Sequence of chain 1.B:
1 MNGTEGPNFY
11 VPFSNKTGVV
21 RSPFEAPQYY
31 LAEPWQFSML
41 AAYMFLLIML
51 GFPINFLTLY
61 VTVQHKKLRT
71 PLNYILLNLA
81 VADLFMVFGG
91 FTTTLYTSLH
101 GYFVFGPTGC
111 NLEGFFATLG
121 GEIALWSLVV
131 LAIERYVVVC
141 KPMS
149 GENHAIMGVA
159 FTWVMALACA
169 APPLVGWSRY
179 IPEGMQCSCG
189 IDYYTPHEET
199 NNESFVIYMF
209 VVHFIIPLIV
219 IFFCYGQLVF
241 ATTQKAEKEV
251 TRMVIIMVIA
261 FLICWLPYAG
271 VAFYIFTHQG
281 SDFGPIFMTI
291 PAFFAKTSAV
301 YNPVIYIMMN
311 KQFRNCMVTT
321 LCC

The small molecule below binds the protein below.
Small molecule (SMILES): CC(=O)N[C@H]1[C@H](O[C@H]2[C@H](O)[C@@H](NC(C)=O)CO[C@@H]2CO)O[C@H](CO)[C@@H](O[C@@H]2O[C@H](CO[C@H]3O[C@H](CO)[C@@H](O)[C@H](O)[C@@H]3O)[C@@H](O)[C@H](O[C@H]3O[C@H](CO)[C@@H](O)[C@H](O)[C@@H]3O)[C@@H]2O)[C@@H]1O

Binding-site contacts:
Ligand atom C3 contacts residue GLN39 of chain 1.D at 3.8 Å.
Ligand atom C5 contacts residue GLN39 of chain 1.D at 3.5 Å.
Ligand atom O6 contacts residue LEU45 of chain 1.D at 3.4 Å.
Ligand atom C8 contacts residue PHE9 of chain 1.B at 3.6 Å (hydrophobic).
Ligand atom O5 contacts residue GLY44 of chain 1.D at 3.6 Å.
Ligand atom O2 contacts residue LEU45 of chain 1.D at 3.5 Å (h-bond).
Ligand atom C2 contacts residue ASN15 of chain 1.B at 2.5 Å.
Ligand atom C7 contacts residue ASN15 of chain 1.B at 3.6 Å.
Ligand atom O4 contacts residue GLY44 of chain 1.D at 3.7 Å.
Ligand atom O6 contacts residue GLY42 of chain 1.D at 3.5 Å (h-bond).
Ligand atom C1 contacts residue VAL20 of chain 1.B at 3.4 Å (hydrophobic).
Ligand atom C5 contacts residue GLY18 of chain 1.B at 3.6 Å.
Ligand atom C5 contacts residue ASN15 of chain 1.B at 3.7 Å.
Ligand atom O4 contacts residue LEU45 of chain 1.D at 3.5 Å (h-bond).
Ligand atom N2 contacts residue ASN15 of chain 1.B at 3.0 Å (h-bond).
Ligand atom C3 contacts residue ARG21 of chain 1.B at 3.8 Å.
Ligand atom C4 contacts residue GLN39 of chain 1.D at 3.7 Å.
Ligand atom O4 contacts residue GLN39 of chain 1.D at 3.2 Å (h-bond).
Ligand atom C7 contacts residue VAL20 of chain 1.B at 3.7 Å (hydrophobic).
Ligand atom C6 contacts residue LYS43 of chain 1.D at 3.8 Å.
Ligand atom O3 contacts residue GLY44 of chain 1.D at 3.7 Å.
Ligand atom C2 contacts residue VAL20 of chain 1.B at 3.5 Å (hydrophobic).
Ligand atom O3 contacts residue ARG21 of chain 1.B at 3.0 Å (salt-bridge).
Ligand atom O4 contacts residue LYS43 of chain 1.D at 3.2 Å.
Ligand atom N2 contacts residue VAL20 of chain 1.B at 2.8 Å (h-bond).
Ligand atom C8 contacts residue ARG21 of chain 1.B at 3.4 Å.
Ligand atom C1 contacts residue ASN15 of chain 1.B at 1.4 Å.
Ligand atom C8 contacts residue VAL20 of chain 1.B at 3.8 Å (hydrophobic).
Ligand atom O7 contacts residue ASN15 of chain 1.B at 3.7 Å.
Ligand atom O6 contacts residue LEU45 of chain 1.D at 3.6 Å.
Ligand atom O2 contacts residue GLY44 of chain 1.D at 3.5 Å.
Ligand atom O7 contacts residue THR4 of chain 1.B at 3.7 Å.
Ligand atom O2 contacts residue GLN39 of chain 1.D at 2.8 Å (h-bond).
Ligand atom O6 contacts residue THR104 of chain 1.D at 3.6 Å.
Ligand atom C3 contacts residue GLY44 of chain 1.D at 3.8 Å.
Ligand atom O7 contacts residue THR102 of chain 1.D at 3.8 Å.
Ligand atom N2 contacts residue ARG21 of chain 1.B at 3.4 Å (salt-bridge).
Ligand atom C3 contacts residue ASN15 of chain 1.B at 3.8 Å.
Ligand atom C7 contacts residue ARG21 of chain 1.B at 3.5 Å.
Ligand atom O5 contacts residue ASN15 of chain 1.B at 2.4 Å (h-bond).

Sequence of chain 1.D:
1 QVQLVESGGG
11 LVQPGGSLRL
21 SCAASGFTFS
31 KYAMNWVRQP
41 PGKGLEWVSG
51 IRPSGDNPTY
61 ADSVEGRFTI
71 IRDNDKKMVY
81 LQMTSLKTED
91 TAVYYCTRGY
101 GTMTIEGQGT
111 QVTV